Binding-site contacts:
Ligand atom CH2 contacts residue MSE129 of chain 1.B at 4.0 Å.
Ligand atom CZ3 contacts residue GLY7 of chain 1.B at 3.5 Å.
Ligand atom CZ3 contacts residue MSE129 of chain 1.B at 3.8 Å.
Ligand atom CD1 contacts residue ASP132 of chain 1.B at 3.8 Å.
Ligand atom CE3 contacts residue GLY7 of chain 1.B at 3.7 Å.
Ligand atom OXT contacts residue GLN147 of chain 1.B at 3.5 Å (h-bond).
Ligand atom CZ2 contacts residue PHE5 of chain 1.B at 3.7 Å (hydrophobic).
Ligand atom C contacts residue GLN147 of chain 1.B at 3.8 Å.
Ligand atom CG contacts residue GLY7 of chain 1.B at 4.0 Å.
Ligand atom CZ2 contacts residue ILE133 of chain 1.B at 3.7 Å (hydrophobic).
Ligand atom CD2 contacts residue GLY7 of chain 1.B at 3.5 Å.
Ligand atom NE1 contacts residue VAL40 of chain 1.B at 3.8 Å.
Ligand atom CZ3 contacts residue VAL141 of chain 1.B at 3.6 Å (hydrophobic).
Ligand atom CE3 contacts residue MSE129 of chain 1.B at 3.6 Å.
Ligand atom N contacts residue MSE129 of chain 1.B at 3.4 Å (h-bond).
Ligand atom NE1 contacts residue GLY7 of chain 1.B at 4.0 Å.
Ligand atom N contacts residue GLN147 of chain 1.B at 3.8 Å.
Ligand atom CB contacts residue GLY7 of chain 1.B at 4.2 Å.
Ligand atom CE3 contacts residue VAL143 of chain 1.B at 4.2 Å (hydrophobic).
Ligand atom CH2 contacts residue ILE133 of chain 1.B at 3.7 Å (hydrophobic).
Ligand atom CH2 contacts residue PHE5 of chain 1.B at 3.8 Å (hydrophobic).
Ligand atom CZ2 contacts residue GLY7 of chain 1.B at 3.8 Å.
Ligand atom CD1 contacts residue HIS43 of chain 1.B at 3.3 Å.
Ligand atom CA contacts residue GLN147 of chain 1.B at 3.6 Å.
Ligand atom CZ3 contacts residue VAL143 of chain 1.B at 3.8 Å (hydrophobic).
Ligand atom O contacts residue GLN9 of chain 1.B at 4.2 Å.
Ligand atom CE2 contacts residue GLY7 of chain 1.B at 3.5 Å.
Ligand atom CH2 contacts residue VAL141 of chain 1.B at 3.6 Å (hydrophobic).
Ligand atom CH2 contacts residue GLY7 of chain 1.B at 3.5 Å.
Ligand atom CD1 contacts residue VAL40 of chain 1.B at 3.7 Å (hydrophobic).
Ligand atom CD2 contacts residue MSE129 of chain 1.B at 3.7 Å.
Ligand atom CD1 contacts residue MSE129 of chain 1.B at 3.8 Å.
Ligand atom NE1 contacts residue MSE129 of chain 1.B at 3.3 Å.
Ligand atom NE1 contacts residue HIS43 of chain 1.B at 3.5 Å.
Ligand atom CZ2 contacts residue MSE129 of chain 1.B at 3.8 Å.
Ligand atom CG contacts residue MSE129 of chain 1.B at 4.2 Å.
Ligand atom CE2 contacts residue MSE129 of chain 1.B at 3.4 Å.
Ligand atom CZ2 contacts residue ASP132 of chain 1.B at 4.1 Å.
Ligand atom CE2 contacts residue ASP132 of chain 1.B at 3.9 Å.
Ligand atom NE1 contacts residue ASP132 of chain 1.B at 2.9 Å (salt-bridge).

Sequence of chain 1.B:
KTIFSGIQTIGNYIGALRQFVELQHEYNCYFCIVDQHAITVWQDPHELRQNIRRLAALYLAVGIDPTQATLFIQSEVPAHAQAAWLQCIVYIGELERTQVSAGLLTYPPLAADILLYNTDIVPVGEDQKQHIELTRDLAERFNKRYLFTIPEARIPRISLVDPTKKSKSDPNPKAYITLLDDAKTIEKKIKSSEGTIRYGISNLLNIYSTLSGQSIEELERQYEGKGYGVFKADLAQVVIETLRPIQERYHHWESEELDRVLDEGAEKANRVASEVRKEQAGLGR

This protein binds this small molecule.
Small molecule (SMILES): N[C@@H](Cc1c[nH]c2ccccc12)C(=O)O